Sequence of chain 1.G:
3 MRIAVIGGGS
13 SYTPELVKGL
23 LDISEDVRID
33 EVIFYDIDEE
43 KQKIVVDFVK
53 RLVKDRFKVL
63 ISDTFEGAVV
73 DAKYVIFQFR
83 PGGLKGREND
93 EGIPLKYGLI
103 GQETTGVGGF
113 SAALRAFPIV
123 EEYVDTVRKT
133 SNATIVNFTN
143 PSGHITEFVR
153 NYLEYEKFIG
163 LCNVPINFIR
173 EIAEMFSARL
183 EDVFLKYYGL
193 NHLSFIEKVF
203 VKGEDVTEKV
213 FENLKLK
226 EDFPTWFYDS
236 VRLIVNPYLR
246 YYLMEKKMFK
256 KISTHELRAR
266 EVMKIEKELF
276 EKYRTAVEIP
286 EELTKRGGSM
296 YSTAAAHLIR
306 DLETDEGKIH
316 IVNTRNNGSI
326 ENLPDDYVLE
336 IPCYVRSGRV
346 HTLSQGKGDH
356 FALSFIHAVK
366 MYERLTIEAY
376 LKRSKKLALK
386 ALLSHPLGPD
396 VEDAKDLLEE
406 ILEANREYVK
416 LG

Binding-site contacts:
Ligand atom O3 contacts residue ASN142 of chain 1.G at 3.3 Å (h-bond).
Ligand atom P contacts residue GLY292 of chain 1.G at 3.9 Å.
Ligand atom C5 contacts residue TYR243 of chain 1.G at 4.0 Å (hydrophobic).
Ligand atom O2 contacts residue CYS164 of chain 1.G at 3.8 Å.
Ligand atom O1P contacts residue ARG291 of chain 1.G at 3.4 Å (salt-bridge).
Ligand atom O6 contacts residue GLY292 of chain 1.G at 3.6 Å.
Ligand atom O3P contacts residue ARG291 of chain 1.G at 2.9 Å (salt-bridge).
Ligand atom O2 contacts residue ASN165 of chain 1.G at 2.8 Å (h-bond).
Ligand atom P contacts residue ARG89 of chain 1.G at 3.6 Å.
Ligand atom C5 contacts residue GLY292 of chain 1.G at 3.4 Å.
Ligand atom C3 contacts residue TYR296 of chain 1.G at 3.6 Å (hydrophobic).
Ligand atom O1P contacts residue ARG263 of chain 1.G at 3.1 Å (salt-bridge).
Ligand atom O5 contacts residue GLY292 of chain 1.G at 3.5 Å (h-bond).
Ligand atom O4 contacts residue GLU105 of chain 1.G at 4.0 Å.
Ligand atom C3 contacts residue TYR243 of chain 1.G at 4.0 Å (hydrophobic).
Ligand atom O3P contacts residue ARG89 of chain 1.G at 2.5 Å (salt-bridge).
Ligand atom O3 contacts residue TYR296 of chain 1.G at 3.0 Å (h-bond).
Ligand atom C4 contacts residue TYR243 of chain 1.G at 3.9 Å (hydrophobic).
Ligand atom C2 contacts residue TYR243 of chain 1.G at 3.3 Å (hydrophobic).
Ligand atom C2 contacts residue ASN165 of chain 1.G at 3.5 Å.
Ligand atom O1P contacts residue GLY292 of chain 1.G at 2.9 Å (h-bond).
Ligand atom O4 contacts residue NAD1 of chain 1.W at 3.4 Å.
Ligand atom C1 contacts residue ASN165 of chain 1.G at 3.6 Å.
Ligand atom O2P contacts residue ARG89 of chain 1.G at 2.9 Å (salt-bridge).
Ligand atom C1 contacts residue GLY292 of chain 1.G at 3.4 Å.
Ligand atom O2 contacts residue HIS194 of chain 1.G at 3.1 Å (h-bond).
Ligand atom O1P contacts residue TYR14 of chain 1.G at 3.8 Å.
Ligand atom O2 contacts residue VAL166 of chain 1.G at 3.7 Å.
Ligand atom C2 contacts residue HIS194 of chain 1.G at 3.4 Å.
Ligand atom C3 contacts residue HIS194 of chain 1.G at 3.6 Å.
Ligand atom O3 contacts residue HIS194 of chain 1.G at 2.8 Å (h-bond).
Ligand atom O2 contacts residue TYR243 of chain 1.G at 3.9 Å.
Ligand atom O5 contacts residue TYR243 of chain 1.G at 3.4 Å (h-bond).
Ligand atom P contacts residue ARG291 of chain 1.G at 3.9 Å.
Ligand atom C3 contacts residue ASN165 of chain 1.G at 3.6 Å.
Ligand atom C1 contacts residue TYR243 of chain 1.G at 3.7 Å (hydrophobic).
Ligand atom O1 contacts residue TYR243 of chain 1.G at 3.7 Å.
Ligand atom P contacts residue ARG263 of chain 1.G at 4.0 Å.
Ligand atom O2P contacts residue ARG263 of chain 1.G at 2.9 Å (salt-bridge).
Ligand atom O3P contacts residue VAL267 of chain 1.G at 4.0 Å.

This small molecule binds to this protein.
Small molecule (SMILES): O=P(O)(O)OC[C@H]1O[C@H](O)[C@H](O)[C@@H](O)[C@@H]1O